Binding-site contacts:
Ligand atom O contacts residue GLU58 of chain 1.C at 3.4 Å (salt-bridge).
Ligand atom CM contacts residue TYR112 of chain 1.C at 3.5 Å (hydrophobic).
Ligand atom C7 contacts residue ASP26 of chain 1.C at 3.3 Å.
Ligand atom C4 contacts residue ILE28 of chain 1.C at 3.8 Å (hydrophobic).
Ligand atom CD contacts residue ILE28 of chain 1.C at 3.7 Å (hydrophobic).
Ligand atom CM contacts residue LEU189 of chain 1.C at 3.5 Å (hydrophobic).
Ligand atom C6 contacts residue ASP26 of chain 1.C at 3.1 Å.
Ligand atom CE2 contacts residue LEU48 of chain 1.B at 3.8 Å (hydrophobic).
Ligand atom CZ contacts residue VAL44 of chain 1.B at 3.8 Å (hydrophobic).
Ligand atom CE contacts residue ASP26 of chain 1.C at 3.2 Å.
Ligand atom CB contacts residue ILE90 of chain 1.C at 3.5 Å (hydrophobic).
Ligand atom CA contacts residue PHE82 of chain 1.B at 3.6 Å (hydrophobic).
Ligand atom CD contacts residue TYR62 of chain 1.C at 3.5 Å (hydrophobic).
Ligand atom CE2 contacts residue ILE92 of chain 1.C at 3.8 Å (hydrophobic).
Ligand atom CA contacts residue SER60 of chain 1.C at 3.8 Å.
Ligand atom N contacts residue SER60 of chain 1.C at 3.5 Å (h-bond).
Ligand atom N contacts residue PHE82 of chain 1.B at 3.8 Å.
Ligand atom O contacts residue LYS110 of chain 1.C at 2.6 Å (salt-bridge).
Ligand atom C7 contacts residue ALA52 of chain 1.B at 3.6 Å (hydrophobic).
Ligand atom CB contacts residue TYR112 of chain 1.C at 3.7 Å (hydrophobic).
Ligand atom C8 contacts residue ARG22 of chain 1.C at 3.4 Å.
Ligand atom CE1 contacts residue LEU114 of chain 1.C at 3.7 Å (hydrophobic).
Ligand atom CD1 contacts residue PHE82 of chain 1.B at 3.6 Å (hydrophobic).
Ligand atom C contacts residue SER60 of chain 1.C at 3.2 Å.
Ligand atom O11 contacts residue LEU48 of chain 1.B at 3.8 Å.
Ligand atom O contacts residue TYR62 of chain 1.C at 2.5 Å (h-bond).
Ligand atom CB contacts residue LEU189 of chain 1.C at 3.5 Å (hydrophobic).
Ligand atom C contacts residue TYR62 of chain 1.C at 3.6 Å (hydrophobic).
Ligand atom CB contacts residue TYR112 of chain 1.C at 3.7 Å (hydrophobic).
Ligand atom CE1 contacts residue THR79 of chain 1.B at 3.5 Å.
Ligand atom C contacts residue PHE82 of chain 1.B at 3.8 Å (hydrophobic).
Ligand atom CZ contacts residue LEU114 of chain 1.C at 3.8 Å (hydrophobic).
Ligand atom N contacts residue TYR62 of chain 1.C at 2.8 Å (h-bond).
Ligand atom C2 contacts residue TYR62 of chain 1.C at 3.4 Å (hydrophobic).
Ligand atom C1 contacts residue TYR62 of chain 1.C at 3.6 Å (hydrophobic).
Ligand atom CD2 contacts residue TYR62 of chain 1.C at 3.5 Å (hydrophobic).
Ligand atom O contacts residue SER60 of chain 1.C at 3.2 Å (h-bond).
Ligand atom C contacts residue LYS110 of chain 1.C at 3.6 Å.
Ligand atom CZ contacts residue THR79 of chain 1.B at 3.3 Å.
Ligand atom C8 contacts residue ASP26 of chain 1.C at 3.2 Å.

Sequence of chain 1.C:
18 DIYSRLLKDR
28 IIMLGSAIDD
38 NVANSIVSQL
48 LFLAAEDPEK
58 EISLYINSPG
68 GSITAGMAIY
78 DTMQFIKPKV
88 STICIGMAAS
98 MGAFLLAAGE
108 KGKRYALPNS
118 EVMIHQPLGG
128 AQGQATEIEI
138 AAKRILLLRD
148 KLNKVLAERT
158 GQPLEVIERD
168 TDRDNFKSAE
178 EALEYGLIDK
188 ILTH

Sequence of chain 1.B:
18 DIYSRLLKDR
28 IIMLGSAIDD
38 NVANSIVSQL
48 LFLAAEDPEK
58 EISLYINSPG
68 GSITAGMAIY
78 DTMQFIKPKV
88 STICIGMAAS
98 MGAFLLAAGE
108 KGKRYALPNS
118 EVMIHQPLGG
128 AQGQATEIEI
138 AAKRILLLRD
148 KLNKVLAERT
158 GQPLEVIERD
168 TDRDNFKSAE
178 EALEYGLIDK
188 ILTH

This protein binds this small molecule.
Small molecule (SMILES): C/C=C/C=C/C=C/C(=O)N[C@@H](Cc1ccccc1)C(=O)N[C@H]1COC(=O)[C@@H]2C[C@@H](C)CN2C(=O)[C@H](C)NC(=O)[C@H](C)N(C)C(=O)[C@@H]2CCCN2C1=O